Sequence of chain 1.A:
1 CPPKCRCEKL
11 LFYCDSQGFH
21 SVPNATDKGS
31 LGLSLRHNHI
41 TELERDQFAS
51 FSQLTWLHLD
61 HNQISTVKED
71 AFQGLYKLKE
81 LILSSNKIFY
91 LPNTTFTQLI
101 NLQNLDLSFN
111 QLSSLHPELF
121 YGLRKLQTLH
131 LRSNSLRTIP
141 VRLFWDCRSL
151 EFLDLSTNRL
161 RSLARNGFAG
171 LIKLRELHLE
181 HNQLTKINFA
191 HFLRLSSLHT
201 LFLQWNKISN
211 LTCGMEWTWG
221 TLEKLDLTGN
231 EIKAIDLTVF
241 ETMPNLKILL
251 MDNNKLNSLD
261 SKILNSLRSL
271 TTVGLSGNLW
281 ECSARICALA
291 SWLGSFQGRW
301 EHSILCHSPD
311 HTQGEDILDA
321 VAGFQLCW

Binding-site contacts:
Ligand atom N2 contacts residue ASN210 of chain 1.A at 2.9 Å (h-bond).
Ligand atom C2 contacts residue ASN210 of chain 1.A at 2.5 Å.
Ligand atom C1 contacts residue ASN210 of chain 1.A at 1.4 Å.
Ligand atom O6 contacts residue ALA234 of chain 1.A at 4.3 Å.
Ligand atom C5 contacts residue ASN210 of chain 1.A at 3.6 Å.
Ligand atom C7 contacts residue ASN210 of chain 1.A at 3.8 Å.
Ligand atom O7 contacts residue ASN210 of chain 1.A at 4.2 Å.
Ligand atom C8 contacts residue THR185 of chain 1.A at 4.3 Å.
Ligand atom C4 contacts residue ASN210 of chain 1.A at 4.2 Å.
Ligand atom O7 contacts residue LYS186 of chain 1.A at 4.1 Å.
Ligand atom O5 contacts residue ASN210 of chain 1.A at 2.4 Å (h-bond).
Ligand atom C3 contacts residue ASN210 of chain 1.A at 3.8 Å.

This small molecule binds to this protein.
Small molecule (SMILES): CC(=O)N[C@@H]1[C@@H](O)[C@H](O)[C@@H](CO)O[C@H]1O